Binding-site contacts:
Ligand atom C6 contacts residue GLU287 of chain 1.B at 4.4 Å.
Ligand atom N2 contacts residue ASN284 of chain 1.B at 3.3 Å (h-bond).
Ligand atom N2 contacts residue THR286 of chain 1.B at 4.4 Å.
Ligand atom C3 contacts residue ASN284 of chain 1.B at 3.9 Å.
Ligand atom C1 contacts residue GLU287 of chain 1.B at 4.2 Å.
Ligand atom C5 contacts residue GLU287 of chain 1.B at 3.9 Å.
Ligand atom O7 contacts residue ASN284 of chain 1.B at 4.0 Å.
Ligand atom C7 contacts residue ASN284 of chain 1.B at 3.3 Å.
Ligand atom C5 contacts residue ASN284 of chain 1.B at 3.0 Å.
Ligand atom C4 contacts residue ASN284 of chain 1.B at 3.9 Å.
Ligand atom C1 contacts residue ASN284 of chain 1.B at 1.4 Å.
Ligand atom O7 contacts residue THR286 of chain 1.B at 4.4 Å.
Ligand atom C6 contacts residue ASN284 of chain 1.B at 3.9 Å.
Ligand atom C2 contacts residue ASN284 of chain 1.B at 2.9 Å.
Ligand atom O5 contacts residue GLU287 of chain 1.B at 4.0 Å.
Ligand atom C8 contacts residue ASN284 of chain 1.B at 3.3 Å.
Ligand atom O5 contacts residue ASN284 of chain 1.B at 1.7 Å (h-bond).

This protein binds this small molecule.
Small molecule (SMILES): CC(=O)N[C@@H]1[C@@H](O)[C@H](O)[C@@H](CO)O[C@H]1O

Sequence of chain 1.B:
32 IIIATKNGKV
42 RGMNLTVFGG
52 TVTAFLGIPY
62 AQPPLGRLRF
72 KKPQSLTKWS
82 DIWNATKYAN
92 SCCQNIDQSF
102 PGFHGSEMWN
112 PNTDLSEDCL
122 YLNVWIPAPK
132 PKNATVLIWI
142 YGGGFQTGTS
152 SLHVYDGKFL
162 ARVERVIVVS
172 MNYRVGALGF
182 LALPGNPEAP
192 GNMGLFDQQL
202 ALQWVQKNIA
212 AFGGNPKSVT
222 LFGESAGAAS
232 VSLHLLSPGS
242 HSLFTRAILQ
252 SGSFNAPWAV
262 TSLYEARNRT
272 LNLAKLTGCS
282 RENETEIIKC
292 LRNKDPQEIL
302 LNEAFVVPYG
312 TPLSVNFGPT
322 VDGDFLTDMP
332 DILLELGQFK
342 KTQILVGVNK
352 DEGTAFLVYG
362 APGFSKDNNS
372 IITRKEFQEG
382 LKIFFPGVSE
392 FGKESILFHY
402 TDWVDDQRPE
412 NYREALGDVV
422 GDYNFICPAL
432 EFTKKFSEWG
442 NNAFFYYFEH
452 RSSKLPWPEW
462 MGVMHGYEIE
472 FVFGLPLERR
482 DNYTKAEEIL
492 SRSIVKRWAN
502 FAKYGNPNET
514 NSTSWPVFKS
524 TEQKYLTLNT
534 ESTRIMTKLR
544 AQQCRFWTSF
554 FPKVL